This protein binds this small molecule.
Small molecule (SMILES): CC(=O)N[C@H]1[C@H](O[C@H]2[C@H](O)[C@@H](NC(C)=O)CO[C@@H]2CO)O[C@H](CO)[C@@H](O[C@@H]2O[C@H](CO[C@H]3O[C@H](CO)[C@@H](O)[C@H](O)[C@@H]3O)[C@@H](O)[C@H](O[C@H]3O[C@H](CO)[C@@H](O)[C@H](O)[C@@H]3O)[C@@H]2O)[C@@H]1O

Sequence of chain 1.A:
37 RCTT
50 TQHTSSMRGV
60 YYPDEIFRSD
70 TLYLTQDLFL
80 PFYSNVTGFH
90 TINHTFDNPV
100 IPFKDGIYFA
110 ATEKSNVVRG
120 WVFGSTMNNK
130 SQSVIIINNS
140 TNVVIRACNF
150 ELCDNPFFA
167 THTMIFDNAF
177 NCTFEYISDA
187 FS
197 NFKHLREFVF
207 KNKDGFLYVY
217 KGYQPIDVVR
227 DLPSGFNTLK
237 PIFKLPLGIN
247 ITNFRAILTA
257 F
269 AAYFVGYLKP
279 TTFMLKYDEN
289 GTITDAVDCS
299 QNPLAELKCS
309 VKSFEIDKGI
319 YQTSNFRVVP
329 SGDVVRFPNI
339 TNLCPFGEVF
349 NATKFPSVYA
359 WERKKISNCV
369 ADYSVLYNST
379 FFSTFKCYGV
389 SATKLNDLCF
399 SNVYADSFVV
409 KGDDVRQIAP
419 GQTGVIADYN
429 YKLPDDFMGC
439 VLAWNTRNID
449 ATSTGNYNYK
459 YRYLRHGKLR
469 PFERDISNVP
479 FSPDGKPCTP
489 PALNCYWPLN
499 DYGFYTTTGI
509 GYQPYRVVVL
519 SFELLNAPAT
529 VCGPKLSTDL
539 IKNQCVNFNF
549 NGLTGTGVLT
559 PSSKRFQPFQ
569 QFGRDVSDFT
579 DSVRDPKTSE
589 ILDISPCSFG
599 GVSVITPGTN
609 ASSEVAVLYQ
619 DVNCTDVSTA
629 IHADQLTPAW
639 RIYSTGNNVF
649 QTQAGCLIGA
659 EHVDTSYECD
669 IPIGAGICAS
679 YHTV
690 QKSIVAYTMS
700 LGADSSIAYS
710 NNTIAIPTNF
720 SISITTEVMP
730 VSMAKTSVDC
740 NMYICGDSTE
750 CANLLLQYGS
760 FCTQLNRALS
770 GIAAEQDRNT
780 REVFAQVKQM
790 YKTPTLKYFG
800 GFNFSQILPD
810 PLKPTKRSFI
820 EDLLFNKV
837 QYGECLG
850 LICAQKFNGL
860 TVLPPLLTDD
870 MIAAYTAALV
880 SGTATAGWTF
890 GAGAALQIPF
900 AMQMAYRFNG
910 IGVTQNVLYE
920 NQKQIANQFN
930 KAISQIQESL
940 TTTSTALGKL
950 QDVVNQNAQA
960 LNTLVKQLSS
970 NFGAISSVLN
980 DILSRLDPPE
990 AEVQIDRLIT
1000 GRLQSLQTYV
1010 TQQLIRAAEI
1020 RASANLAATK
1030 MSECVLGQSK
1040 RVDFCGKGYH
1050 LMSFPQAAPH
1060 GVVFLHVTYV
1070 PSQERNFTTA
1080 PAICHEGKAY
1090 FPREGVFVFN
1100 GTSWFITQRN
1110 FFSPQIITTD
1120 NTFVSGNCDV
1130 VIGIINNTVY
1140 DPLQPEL

Binding-site contacts:
Ligand atom C4 contacts residue ASN1135 of chain 1.A at 4.2 Å.
Ligand atom O7 contacts residue ASN1135 of chain 1.A at 3.4 Å (h-bond).
Ligand atom N2 contacts residue ASN1135 of chain 1.A at 2.8 Å (h-bond).
Ligand atom C8 contacts residue ILE1133 of chain 1.A at 3.8 Å (hydrophobic).
Ligand atom C8 contacts residue ASN1135 of chain 1.A at 3.8 Å.
Ligand atom C8 contacts residue ILE1134 of chain 1.A at 4.2 Å (hydrophobic).
Ligand atom C5 contacts residue ASN1135 of chain 1.A at 3.6 Å.
Ligand atom O5 contacts residue ASN1135 of chain 1.A at 2.4 Å (h-bond).
Ligand atom C3 contacts residue ASN1135 of chain 1.A at 3.6 Å.
Ligand atom C2 contacts residue ASN1135 of chain 1.A at 2.4 Å.
Ligand atom C1 contacts residue ASN1135 of chain 1.A at 1.4 Å.
Ligand atom C7 contacts residue ASN1135 of chain 1.A at 3.2 Å.